Binding-site contacts:
Ligand atom C4 contacts residue LEU38 of chain 1.A at 3.9 Å (hydrophobic).
Ligand atom C2 contacts residue ILE33 of chain 1.A at 4.3 Å (hydrophobic).
Ligand atom O15 contacts residue OXN1 of chain 1.K at 4.0 Å.
Ligand atom C2 contacts residue GLN36 of chain 1.A at 4.1 Å.
Ligand atom C2 contacts residue ILE31 of chain 1.A at 4.3 Å (hydrophobic).
Ligand atom C8 contacts residue GLN36 of chain 1.A at 3.3 Å.
Ligand atom C11 contacts residue OXN1 of chain 1.K at 4.1 Å.
Ligand atom C12 contacts residue OXN1 of chain 1.K at 4.4 Å.
Ligand atom C2 contacts residue GLU37 of chain 1.A at 3.9 Å.
Ligand atom C4 contacts residue GLU37 of chain 1.A at 4.1 Å.
Ligand atom C6 contacts residue PHE185 of chain 1.B at 4.4 Å (hydrophobic).
Ligand atom C5 contacts residue PHE185 of chain 1.B at 3.8 Å (hydrophobic).
Ligand atom C8 contacts residue PHE185 of chain 1.B at 4.0 Å (hydrophobic).
Ligand atom C7 contacts residue VAL12 of chain 1.B at 4.4 Å (hydrophobic).
Ligand atom C4 contacts residue PHE185 of chain 1.B at 3.7 Å (hydrophobic).
Ligand atom C1 contacts residue PHE185 of chain 1.B at 4.4 Å (hydrophobic).

Sequence of chain 1.B:
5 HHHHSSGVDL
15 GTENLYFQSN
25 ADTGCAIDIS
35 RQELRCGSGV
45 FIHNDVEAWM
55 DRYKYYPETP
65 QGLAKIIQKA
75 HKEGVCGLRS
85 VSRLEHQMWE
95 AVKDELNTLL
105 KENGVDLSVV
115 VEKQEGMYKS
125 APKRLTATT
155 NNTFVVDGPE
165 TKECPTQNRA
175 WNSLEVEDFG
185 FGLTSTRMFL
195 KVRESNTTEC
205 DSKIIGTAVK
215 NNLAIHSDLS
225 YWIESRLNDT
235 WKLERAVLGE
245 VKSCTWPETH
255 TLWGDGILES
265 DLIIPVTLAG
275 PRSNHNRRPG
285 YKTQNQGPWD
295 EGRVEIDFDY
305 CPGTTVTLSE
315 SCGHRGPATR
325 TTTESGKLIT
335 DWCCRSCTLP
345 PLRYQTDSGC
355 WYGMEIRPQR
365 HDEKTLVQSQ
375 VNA

A protein and the small-molecule ligand that binds it are described below.
Small molecule (SMILES): CC(C)(C)CC(C)(C)c1ccc(OCCOCCOCCOCCOCCOCCOCCOCCOCCOCCO)cc1

Sequence of chain 1.A:
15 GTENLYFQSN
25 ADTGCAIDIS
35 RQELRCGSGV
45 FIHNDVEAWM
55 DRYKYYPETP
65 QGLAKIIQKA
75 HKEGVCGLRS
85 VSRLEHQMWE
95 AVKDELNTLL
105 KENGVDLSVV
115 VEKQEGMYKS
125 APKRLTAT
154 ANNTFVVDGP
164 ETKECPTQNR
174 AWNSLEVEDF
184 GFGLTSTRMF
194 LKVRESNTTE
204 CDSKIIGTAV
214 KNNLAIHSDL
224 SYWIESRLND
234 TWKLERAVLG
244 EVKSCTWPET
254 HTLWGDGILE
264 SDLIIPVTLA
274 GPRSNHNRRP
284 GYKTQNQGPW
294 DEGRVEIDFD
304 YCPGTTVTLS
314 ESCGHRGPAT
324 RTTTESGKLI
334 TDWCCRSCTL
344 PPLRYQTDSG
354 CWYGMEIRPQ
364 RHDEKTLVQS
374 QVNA